Sequence of chain 1.A:
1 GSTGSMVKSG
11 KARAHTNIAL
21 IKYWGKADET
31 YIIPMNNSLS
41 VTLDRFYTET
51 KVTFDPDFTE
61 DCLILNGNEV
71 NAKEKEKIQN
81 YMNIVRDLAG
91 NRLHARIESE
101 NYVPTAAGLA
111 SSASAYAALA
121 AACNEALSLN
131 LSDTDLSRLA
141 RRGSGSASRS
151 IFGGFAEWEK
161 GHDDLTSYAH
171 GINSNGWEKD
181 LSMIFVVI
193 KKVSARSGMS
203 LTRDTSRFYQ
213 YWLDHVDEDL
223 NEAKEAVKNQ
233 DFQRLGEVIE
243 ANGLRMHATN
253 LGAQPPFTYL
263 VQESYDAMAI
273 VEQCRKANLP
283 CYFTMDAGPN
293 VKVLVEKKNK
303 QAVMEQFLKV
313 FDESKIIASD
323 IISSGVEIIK

Binding-site contacts:
Ligand atom CAP contacts residue ARG149 of chain 1.A at 3.6 Å.
Ligand atom OAO contacts residue MET201 of chain 1.A at 3.5 Å.
Ligand atom OAG contacts residue TYR23 of chain 1.A at 2.7 Å (h-bond).
Ligand atom OAA contacts residue SER146 of chain 1.A at 3.8 Å.
Ligand atom OAG contacts residue LYS26 of chain 1.A at 3.5 Å (salt-bridge).
Ligand atom FAI contacts residue TRP24 of chain 1.A at 3.4 Å.
Ligand atom OAG contacts residue GLY145 of chain 1.A at 2.8 Å (h-bond).
Ligand atom CAM contacts residue ASP288 of chain 1.A at 3.8 Å.
Ligand atom OAA contacts residue ARG149 of chain 1.A at 3.0 Å (salt-bridge).
Ligand atom OAC contacts residue TYR23 of chain 1.A at 3.6 Å.
Ligand atom OAF contacts residue LYS26 of chain 1.A at 2.7 Å (salt-bridge).
Ligand atom OAB contacts residue SER144 of chain 1.A at 2.6 Å (h-bond).
Ligand atom PAR contacts residue TYR23 of chain 1.A at 3.7 Å.
Ligand atom OAD contacts residue ALA19 of chain 1.A at 3.3 Å.
Ligand atom PAS contacts residue SER144 of chain 1.A at 3.8 Å.
Ligand atom CAP contacts residue TYR23 of chain 1.A at 3.8 Å (hydrophobic).
Ligand atom OAE contacts residue ASP288 of chain 1.A at 3.6 Å (salt-bridge).
Ligand atom OAF contacts residue ARG198 of chain 1.A at 2.7 Å (salt-bridge).
Ligand atom OAB contacts residue ARG198 of chain 1.A at 3.0 Å (salt-bridge).
Ligand atom CAJ contacts residue TRP24 of chain 1.A at 3.8 Å (hydrophobic).
Ligand atom OAC contacts residue GLY145 of chain 1.A at 3.6 Å.
Ligand atom OAD contacts residue ARG149 of chain 1.A at 3.1 Å (salt-bridge).
Ligand atom PAR contacts residue LYS26 of chain 1.A at 3.6 Å.
Ligand atom CAP contacts residue ALA19 of chain 1.A at 3.5 Å (hydrophobic).
Ligand atom OAH contacts residue SER144 of chain 1.A at 3.7 Å.
Ligand atom FAI contacts residue ASP288 of chain 1.A at 3.5 Å.
Ligand atom OAB contacts residue GLY145 of chain 1.A at 3.7 Å.
Ligand atom OAD contacts residue TYR23 of chain 1.A at 2.8 Å (h-bond).
Ligand atom PAR contacts residue GLY145 of chain 1.A at 3.8 Å.
Ligand atom OAG contacts residue ILE32 of chain 1.A at 3.6 Å.
Ligand atom OAO contacts residue TYR23 of chain 1.A at 3.7 Å.
Ligand atom OAC contacts residue SER144 of chain 1.A at 3.0 Å (h-bond).
Ligand atom OAN contacts residue MET201 of chain 1.A at 3.4 Å.
Ligand atom CAL contacts residue TYR23 of chain 1.A at 3.5 Å (hydrophobic).
Ligand atom OAC contacts residue SER146 of chain 1.A at 2.7 Å (h-bond).
Ligand atom OAN contacts residue TYR23 of chain 1.A at 3.5 Å.
Ligand atom CAJ contacts residue ASP288 of chain 1.A at 3.6 Å.
Ligand atom FAI contacts residue ALA289 of chain 1.A at 3.1 Å.
Ligand atom PAR contacts residue ARG198 of chain 1.A at 3.7 Å.
Ligand atom CAM contacts residue TYR23 of chain 1.A at 3.4 Å (hydrophobic).

A protein and the small-molecule ligand that binds it are described below.
Small molecule (SMILES): O=C(O)C[C@@](O)(CF)CCO[P](=O)(O)OP(=O)(O)O